Binding-site contacts:
Ligand atom N2 contacts residue ASN410 of chain 1.B at 2.6 Å (h-bond).
Ligand atom O7 contacts residue THR412 of chain 1.B at 4.4 Å.
Ligand atom C7 contacts residue ASN410 of chain 1.B at 3.9 Å.
Ligand atom O7 contacts residue GLN361 of chain 1.B at 4.1 Å.
Ligand atom C8 contacts residue THR411 of chain 1.B at 3.6 Å.
Ligand atom N2 contacts residue THR412 of chain 1.B at 4.4 Å.
Ligand atom O5 contacts residue ASN410 of chain 1.B at 2.4 Å (h-bond).
Ligand atom N2 contacts residue THR411 of chain 1.B at 3.7 Å.
Ligand atom C7 contacts residue THR412 of chain 1.B at 3.8 Å.
Ligand atom C4 contacts residue ASN410 of chain 1.B at 4.2 Å.
Ligand atom C3 contacts residue ASN410 of chain 1.B at 3.6 Å.
Ligand atom C7 contacts residue THR411 of chain 1.B at 3.3 Å.
Ligand atom C1 contacts residue ASN410 of chain 1.B at 1.4 Å.
Ligand atom C2 contacts residue ASN410 of chain 1.B at 2.4 Å.
Ligand atom C5 contacts residue ASN410 of chain 1.B at 3.6 Å.
Ligand atom O7 contacts residue THR411 of chain 1.B at 2.7 Å (h-bond).
Ligand atom C8 contacts residue THR412 of chain 1.B at 3.1 Å.

Sequence of chain 1.B:
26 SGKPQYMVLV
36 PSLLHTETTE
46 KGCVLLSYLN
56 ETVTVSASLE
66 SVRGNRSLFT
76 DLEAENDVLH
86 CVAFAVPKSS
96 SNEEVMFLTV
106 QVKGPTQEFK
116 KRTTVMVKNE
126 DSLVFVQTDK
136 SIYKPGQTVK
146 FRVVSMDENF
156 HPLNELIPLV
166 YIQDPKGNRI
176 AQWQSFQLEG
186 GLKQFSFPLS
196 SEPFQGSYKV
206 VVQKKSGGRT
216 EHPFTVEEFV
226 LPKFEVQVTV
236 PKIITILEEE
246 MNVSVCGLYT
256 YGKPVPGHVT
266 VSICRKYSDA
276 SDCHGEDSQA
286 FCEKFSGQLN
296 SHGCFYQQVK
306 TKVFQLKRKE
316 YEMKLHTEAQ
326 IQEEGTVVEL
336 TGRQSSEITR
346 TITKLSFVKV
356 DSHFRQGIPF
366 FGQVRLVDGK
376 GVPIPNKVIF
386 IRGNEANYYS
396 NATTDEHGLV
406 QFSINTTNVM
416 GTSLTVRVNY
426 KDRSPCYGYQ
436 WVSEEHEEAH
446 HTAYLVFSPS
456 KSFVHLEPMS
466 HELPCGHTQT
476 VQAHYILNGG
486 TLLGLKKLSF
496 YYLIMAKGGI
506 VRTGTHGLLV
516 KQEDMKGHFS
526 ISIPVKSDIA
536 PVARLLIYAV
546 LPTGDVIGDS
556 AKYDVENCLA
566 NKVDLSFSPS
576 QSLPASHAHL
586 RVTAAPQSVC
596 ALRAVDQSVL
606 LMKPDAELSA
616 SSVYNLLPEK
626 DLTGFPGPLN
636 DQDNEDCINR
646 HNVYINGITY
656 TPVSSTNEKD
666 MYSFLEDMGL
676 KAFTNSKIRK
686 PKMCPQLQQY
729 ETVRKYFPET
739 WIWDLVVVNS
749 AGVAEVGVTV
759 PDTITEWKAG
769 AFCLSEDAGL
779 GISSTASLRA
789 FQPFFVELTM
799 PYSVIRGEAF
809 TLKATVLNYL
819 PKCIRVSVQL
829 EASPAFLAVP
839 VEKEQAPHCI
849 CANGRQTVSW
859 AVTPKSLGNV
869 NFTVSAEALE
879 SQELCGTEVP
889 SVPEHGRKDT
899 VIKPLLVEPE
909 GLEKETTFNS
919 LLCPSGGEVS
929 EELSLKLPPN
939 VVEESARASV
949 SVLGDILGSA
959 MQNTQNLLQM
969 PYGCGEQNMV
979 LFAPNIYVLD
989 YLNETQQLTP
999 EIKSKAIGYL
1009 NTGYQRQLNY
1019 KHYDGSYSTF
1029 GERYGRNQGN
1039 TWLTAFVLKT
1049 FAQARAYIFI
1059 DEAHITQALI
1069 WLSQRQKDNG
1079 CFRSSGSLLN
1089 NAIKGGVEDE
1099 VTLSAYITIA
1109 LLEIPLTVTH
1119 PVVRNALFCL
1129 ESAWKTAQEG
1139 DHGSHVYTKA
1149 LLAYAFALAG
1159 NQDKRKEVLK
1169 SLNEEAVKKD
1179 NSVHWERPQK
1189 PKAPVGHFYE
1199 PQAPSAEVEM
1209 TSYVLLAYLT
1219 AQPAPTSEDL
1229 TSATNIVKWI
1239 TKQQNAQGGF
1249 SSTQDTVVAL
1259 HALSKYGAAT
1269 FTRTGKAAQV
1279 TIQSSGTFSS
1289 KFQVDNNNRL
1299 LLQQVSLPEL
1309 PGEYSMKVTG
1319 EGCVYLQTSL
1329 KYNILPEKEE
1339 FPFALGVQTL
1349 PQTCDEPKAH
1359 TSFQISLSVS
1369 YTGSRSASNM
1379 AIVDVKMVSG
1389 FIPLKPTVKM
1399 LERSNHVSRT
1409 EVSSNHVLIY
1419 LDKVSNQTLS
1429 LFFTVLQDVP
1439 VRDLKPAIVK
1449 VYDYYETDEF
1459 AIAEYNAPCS

This protein binds this small molecule.
Small molecule (SMILES): CC(=O)N[C@H]1[C@H](O[C@H]2[C@H](O)[C@@H](NC(C)=O)CO[C@@H]2CO)O[C@H](CO)[C@@H](O[C@@H]2O[C@H](CO)[C@@H](O)[C@H](O)[C@@H]2O)[C@@H]1O